Binding-site contacts:
Ligand atom O5 contacts residue THR156 of chain 25.F at 3.8 Å.
Ligand atom C7 contacts residue MET151 of chain 25.F at 4.0 Å (hydrophobic).
Ligand atom C1 contacts residue MET151 of chain 25.F at 3.6 Å (hydrophobic).
Ligand atom O4 contacts residue ASN154 of chain 25.F at 3.5 Å (h-bond).
Ligand atom O6 contacts residue ASN154 of chain 25.F at 2.4 Å (h-bond).
Ligand atom O6 contacts residue THR156 of chain 25.F at 1.2 Å (h-bond).
Ligand atom C6 contacts residue ASN154 of chain 25.F at 3.0 Å.
Ligand atom C8 contacts residue MET151 of chain 25.F at 4.1 Å (hydrophobic).
Ligand atom O5 contacts residue ARG164 of chain 25.F at 4.3 Å.
Ligand atom O5 contacts residue ASN154 of chain 25.F at 2.4 Å (h-bond).
Ligand atom C4 contacts residue ASN154 of chain 25.F at 3.2 Å.
Ligand atom C8 contacts residue THR156 of chain 25.F at 2.9 Å.
Ligand atom O4 contacts residue THR156 of chain 25.F at 4.2 Å.
Ligand atom O7 contacts residue HIS148 of chain 25.F at 3.3 Å (h-bond).
Ligand atom C5 contacts residue THR156 of chain 25.F at 3.2 Å.
Ligand atom C7 contacts residue THR156 of chain 25.F at 3.4 Å.
Ligand atom C5 contacts residue ASN154 of chain 25.F at 2.1 Å.
Ligand atom N2 contacts residue GLY150 of chain 25.F at 4.1 Å.
Ligand atom N2 contacts residue ASN154 of chain 25.F at 4.3 Å.
Ligand atom C2 contacts residue HIS148 of chain 25.F at 4.2 Å.
Ligand atom C6 contacts residue GLY157 of chain 25.F at 4.2 Å.
Ligand atom C3 contacts residue ASN154 of chain 25.F at 3.5 Å.
Ligand atom C8 contacts residue GLY157 of chain 25.F at 4.5 Å.
Ligand atom C1 contacts residue GLY150 of chain 25.F at 3.8 Å.
Ligand atom C4 contacts residue THR156 of chain 25.F at 4.1 Å.
Ligand atom C2 contacts residue ASN154 of chain 25.F at 3.5 Å.
Ligand atom O6 contacts residue ASP155 of chain 25.F at 4.2 Å.
Ligand atom C2 contacts residue GLY150 of chain 25.F at 4.5 Å.
Ligand atom C8 contacts residue HIS148 of chain 25.F at 1.2 Å.
Ligand atom N2 contacts residue THR156 of chain 25.F at 4.3 Å.
Ligand atom C6 contacts residue ASP155 of chain 25.F at 4.3 Å.
Ligand atom O7 contacts residue THR156 of chain 25.F at 2.4 Å.
Ligand atom C1 contacts residue ASN154 of chain 25.F at 2.5 Å.
Ligand atom C2 contacts residue MET151 of chain 25.F at 4.1 Å (hydrophobic).
Ligand atom C6 contacts residue THR156 of chain 25.F at 1.8 Å.
Ligand atom N2 contacts residue HIS148 of chain 25.F at 2.8 Å (h-bond).
Ligand atom N2 contacts residue MET151 of chain 25.F at 3.4 Å.
Ligand atom C7 contacts residue HIS148 of chain 25.F at 2.3 Å.

A protein and the small-molecule ligand that binds it are described below.
Small molecule (SMILES): CC(=O)N[C@H]1[C@H](O[C@H]2[C@H](O)[C@@H](NC(C)=O)CO[C@@H]2CO)O[C@H](CO)[C@@H](O)[C@@H]1O

Sequence of chain 25.F:
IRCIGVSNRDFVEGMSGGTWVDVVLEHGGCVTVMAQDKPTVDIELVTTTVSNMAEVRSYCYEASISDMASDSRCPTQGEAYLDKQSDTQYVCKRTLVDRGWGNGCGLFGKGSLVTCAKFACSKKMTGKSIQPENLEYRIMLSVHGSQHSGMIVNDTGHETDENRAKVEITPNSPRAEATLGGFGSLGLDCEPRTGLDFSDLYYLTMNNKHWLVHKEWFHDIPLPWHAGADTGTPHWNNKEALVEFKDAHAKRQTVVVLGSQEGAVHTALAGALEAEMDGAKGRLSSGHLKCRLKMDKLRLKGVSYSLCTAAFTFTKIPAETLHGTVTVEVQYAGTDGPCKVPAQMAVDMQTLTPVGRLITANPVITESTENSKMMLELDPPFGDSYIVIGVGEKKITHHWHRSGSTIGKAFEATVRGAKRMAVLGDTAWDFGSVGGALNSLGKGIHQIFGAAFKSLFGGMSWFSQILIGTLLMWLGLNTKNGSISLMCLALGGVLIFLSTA